A protein and the small-molecule ligand that binds it are described below.
Small molecule (SMILES): CC(=O)N[C@H]1[C@H](O[C@H]2[C@H](O)[C@@H](NC(C)=O)CO[C@@H]2CO)O[C@H](CO)[C@@H](O)[C@@H]1O

Binding-site contacts:
Ligand atom C5 contacts residue ASN250 of chain 1.C at 3.7 Å.
Ligand atom C8 contacts residue ILE200 of chain 1.C at 3.6 Å (hydrophobic).
Ligand atom C7 contacts residue ASN250 of chain 1.C at 3.4 Å.
Ligand atom N2 contacts residue ASN250 of chain 1.C at 3.0 Å (h-bond).
Ligand atom C3 contacts residue ASN250 of chain 1.C at 3.8 Å.
Ligand atom C7 contacts residue ILE200 of chain 1.C at 4.4 Å (hydrophobic).
Ligand atom O5 contacts residue ASN250 of chain 1.C at 2.3 Å (h-bond).
Ligand atom C2 contacts residue ASN250 of chain 1.C at 2.5 Å.
Ligand atom C8 contacts residue ASN250 of chain 1.C at 3.8 Å.
Ligand atom C1 contacts residue ASN250 of chain 1.C at 1.4 Å.
Ligand atom C4 contacts residue ASN250 of chain 1.C at 4.3 Å.
Ligand atom O7 contacts residue ASN250 of chain 1.C at 3.5 Å (h-bond).

Sequence of chain 1.C:
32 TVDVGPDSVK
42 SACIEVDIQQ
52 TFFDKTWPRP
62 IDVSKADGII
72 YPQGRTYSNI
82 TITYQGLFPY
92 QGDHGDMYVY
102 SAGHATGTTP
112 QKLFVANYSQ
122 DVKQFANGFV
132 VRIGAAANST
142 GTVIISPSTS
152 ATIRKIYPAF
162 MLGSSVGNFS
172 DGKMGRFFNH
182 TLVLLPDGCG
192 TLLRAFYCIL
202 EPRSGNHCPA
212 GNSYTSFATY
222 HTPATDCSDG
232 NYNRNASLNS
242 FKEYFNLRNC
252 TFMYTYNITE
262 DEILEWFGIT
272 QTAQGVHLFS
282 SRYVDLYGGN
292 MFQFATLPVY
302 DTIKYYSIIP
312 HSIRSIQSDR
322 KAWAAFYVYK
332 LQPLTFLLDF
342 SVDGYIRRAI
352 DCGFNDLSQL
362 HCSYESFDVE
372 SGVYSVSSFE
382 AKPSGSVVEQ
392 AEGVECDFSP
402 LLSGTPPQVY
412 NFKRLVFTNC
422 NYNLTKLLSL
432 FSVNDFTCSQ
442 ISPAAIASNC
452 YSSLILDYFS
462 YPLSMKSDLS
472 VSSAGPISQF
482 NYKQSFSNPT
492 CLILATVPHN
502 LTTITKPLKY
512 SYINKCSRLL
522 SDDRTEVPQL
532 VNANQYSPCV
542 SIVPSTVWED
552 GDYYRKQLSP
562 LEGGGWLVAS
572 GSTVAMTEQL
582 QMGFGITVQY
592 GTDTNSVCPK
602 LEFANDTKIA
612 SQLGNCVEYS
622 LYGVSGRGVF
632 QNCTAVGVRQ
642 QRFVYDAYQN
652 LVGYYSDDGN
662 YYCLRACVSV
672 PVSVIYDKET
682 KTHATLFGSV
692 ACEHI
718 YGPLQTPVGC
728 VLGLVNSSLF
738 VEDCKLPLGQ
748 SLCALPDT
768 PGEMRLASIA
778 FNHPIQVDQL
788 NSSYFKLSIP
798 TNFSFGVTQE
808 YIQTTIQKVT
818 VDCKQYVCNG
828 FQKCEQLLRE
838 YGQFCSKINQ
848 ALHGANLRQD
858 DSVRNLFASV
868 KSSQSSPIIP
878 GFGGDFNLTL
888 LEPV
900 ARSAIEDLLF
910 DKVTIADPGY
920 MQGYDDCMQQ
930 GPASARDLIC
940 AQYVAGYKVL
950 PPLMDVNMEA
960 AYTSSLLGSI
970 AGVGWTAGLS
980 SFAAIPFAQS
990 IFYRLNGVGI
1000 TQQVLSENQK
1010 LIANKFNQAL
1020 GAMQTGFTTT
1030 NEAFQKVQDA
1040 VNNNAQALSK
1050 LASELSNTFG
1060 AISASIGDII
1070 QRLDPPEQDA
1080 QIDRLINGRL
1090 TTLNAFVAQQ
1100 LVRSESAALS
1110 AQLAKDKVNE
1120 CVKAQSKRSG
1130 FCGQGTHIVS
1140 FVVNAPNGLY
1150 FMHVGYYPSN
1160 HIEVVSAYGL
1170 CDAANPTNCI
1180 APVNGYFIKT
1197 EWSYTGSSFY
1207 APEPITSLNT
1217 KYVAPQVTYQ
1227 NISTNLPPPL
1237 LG